Sequence of chain 1.D:
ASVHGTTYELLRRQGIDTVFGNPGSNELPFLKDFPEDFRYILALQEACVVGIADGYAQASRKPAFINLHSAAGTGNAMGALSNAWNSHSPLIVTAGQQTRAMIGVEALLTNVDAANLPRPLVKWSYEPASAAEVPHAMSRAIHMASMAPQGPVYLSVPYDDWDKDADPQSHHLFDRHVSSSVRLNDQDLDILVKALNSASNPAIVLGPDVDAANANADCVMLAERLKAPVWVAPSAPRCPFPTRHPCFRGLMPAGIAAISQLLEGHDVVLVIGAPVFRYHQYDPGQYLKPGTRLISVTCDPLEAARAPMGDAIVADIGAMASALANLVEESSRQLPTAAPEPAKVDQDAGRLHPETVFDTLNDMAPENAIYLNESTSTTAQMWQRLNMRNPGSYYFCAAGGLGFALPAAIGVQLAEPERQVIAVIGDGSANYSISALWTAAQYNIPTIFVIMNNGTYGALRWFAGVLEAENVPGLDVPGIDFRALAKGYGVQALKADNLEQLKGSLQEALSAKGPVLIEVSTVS

Binding-site contacts:
Ligand atom C10 contacts residue TPP1 of chain 1.CA at 3.8 Å.
Ligand atom C7 contacts residue LEU110 of chain 1.C at 3.4 Å (hydrophobic).
Ligand atom C5 contacts residue THR377 of chain 1.D at 3.9 Å.
Ligand atom C10 contacts residue HIS281 of chain 1.D at 4.1 Å.
Ligand atom O11 contacts residue PHE464 of chain 1.D at 3.6 Å.
Ligand atom C7 contacts residue TPP1 of chain 1.CA at 3.7 Å.
Ligand atom O11 contacts residue LEU110 of chain 1.C at 3.4 Å.
Ligand atom O8 contacts residue GLY401 of chain 1.D at 4.0 Å.
Ligand atom C5 contacts residue ALA460 of chain 1.D at 4.3 Å (hydrophobic).
Ligand atom C7 contacts residue HIS70 of chain 1.C at 3.7 Å.
Ligand atom C4 contacts residue PHE397 of chain 1.D at 4.0 Å (hydrophobic).
Ligand atom C1 contacts residue HIS281 of chain 1.D at 3.6 Å.
Ligand atom O12 contacts residue GLY25 of chain 1.C at 3.7 Å.
Ligand atom C10 contacts residue LEU461 of chain 1.D at 4.3 Å (hydrophobic).
Ligand atom O11 contacts residue HIS281 of chain 1.D at 3.2 Å.
Ligand atom C6 contacts residue PHE464 of chain 1.D at 4.2 Å (hydrophobic).
Ligand atom C7 contacts residue HIS281 of chain 1.D at 3.9 Å.
Ligand atom C1 contacts residue TPP1 of chain 1.CA at 3.7 Å.
Ligand atom O8 contacts residue HIS70 of chain 1.C at 2.8 Å (h-bond).
Ligand atom O12 contacts residue TPP1 of chain 1.CA at 3.2 Å.
Ligand atom O8 contacts residue LEU110 of chain 1.C at 3.4 Å.
Ligand atom C6 contacts residue HIS281 of chain 1.D at 3.4 Å.
Ligand atom C6 contacts residue TPP1 of chain 1.CA at 3.9 Å.
Ligand atom C2 contacts residue TPP1 of chain 1.CA at 4.0 Å.
Ligand atom C5 contacts residue TPP1 of chain 1.CA at 4.2 Å.
Ligand atom C10 contacts residue SER26 of chain 1.C at 3.3 Å.
Ligand atom C3 contacts residue PHE397 of chain 1.D at 3.8 Å (hydrophobic).
Ligand atom C2 contacts residue GLY401 of chain 1.D at 3.6 Å.
Ligand atom O12 contacts residue SER26 of chain 1.C at 2.9 Å (h-bond).
Ligand atom C3 contacts residue GLY401 of chain 1.D at 4.2 Å.
Ligand atom O12 contacts residue HIS70 of chain 1.C at 3.8 Å.
Ligand atom C10 contacts residue HIS70 of chain 1.C at 4.0 Å.
Ligand atom C4 contacts residue THR377 of chain 1.D at 3.5 Å.
Ligand atom O8 contacts residue TPP1 of chain 1.CA at 2.8 Å (h-bond).
Ligand atom C2 contacts residue HIS281 of chain 1.D at 4.2 Å.
Ligand atom C5 contacts residue HIS281 of chain 1.D at 3.9 Å.
Ligand atom C3 contacts residue THR377 of chain 1.D at 3.8 Å.
Ligand atom C10 contacts residue LEU110 of chain 1.C at 3.6 Å (hydrophobic).
Ligand atom O12 contacts residue LEU461 of chain 1.D at 3.3 Å.
Ligand atom O11 contacts residue SER26 of chain 1.C at 2.7 Å (h-bond).

The protein below binds the small molecule below.
Small molecule (SMILES): O=C(O)[C@H](O)c1ccccc1

Sequence of chain 1.C:
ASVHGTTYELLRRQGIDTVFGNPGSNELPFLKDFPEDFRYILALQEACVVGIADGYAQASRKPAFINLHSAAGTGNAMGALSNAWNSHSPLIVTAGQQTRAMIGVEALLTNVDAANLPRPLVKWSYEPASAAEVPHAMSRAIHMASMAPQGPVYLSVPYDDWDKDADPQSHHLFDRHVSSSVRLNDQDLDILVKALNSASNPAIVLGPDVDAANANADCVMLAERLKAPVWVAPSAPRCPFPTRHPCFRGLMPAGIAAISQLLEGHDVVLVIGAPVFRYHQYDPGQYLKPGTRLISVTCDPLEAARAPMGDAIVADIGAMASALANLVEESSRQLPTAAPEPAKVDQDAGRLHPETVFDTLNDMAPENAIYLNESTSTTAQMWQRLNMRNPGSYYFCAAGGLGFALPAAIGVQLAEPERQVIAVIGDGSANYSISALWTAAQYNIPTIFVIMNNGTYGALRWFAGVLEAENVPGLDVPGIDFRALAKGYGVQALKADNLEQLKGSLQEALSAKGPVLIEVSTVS